Sequence of chain 1.B:
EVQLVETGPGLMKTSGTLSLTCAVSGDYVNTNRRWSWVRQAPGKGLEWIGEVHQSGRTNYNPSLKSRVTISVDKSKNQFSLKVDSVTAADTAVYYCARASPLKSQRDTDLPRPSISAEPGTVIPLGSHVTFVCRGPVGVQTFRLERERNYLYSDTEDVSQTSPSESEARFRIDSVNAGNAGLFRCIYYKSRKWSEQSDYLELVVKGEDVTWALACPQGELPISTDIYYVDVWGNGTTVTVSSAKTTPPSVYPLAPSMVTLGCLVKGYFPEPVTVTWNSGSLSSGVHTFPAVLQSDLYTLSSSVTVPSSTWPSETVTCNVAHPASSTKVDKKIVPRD

This protein binds this small molecule.
Small molecule (SMILES): CC(=O)N[C@@H]1[C@@H](O)[C@H](O)[C@@H](CO)O[C@H]1O

Binding-site contacts:
Ligand atom C1 contacts residue ASN242 of chain 1.B at 1.4 Å.
Ligand atom O5 contacts residue ASN242 of chain 1.B at 2.3 Å (h-bond).
Ligand atom C6 contacts residue LYS42 of chain 1.A at 4.1 Å.
Ligand atom C8 contacts residue VAL5 of chain 1.B at 4.5 Å (hydrophobic).
Ligand atom C5 contacts residue ASN242 of chain 1.B at 3.7 Å.
Ligand atom C3 contacts residue ASN242 of chain 1.B at 3.7 Å.
Ligand atom N2 contacts residue ASN242 of chain 1.B at 2.9 Å (h-bond).
Ligand atom C7 contacts residue ASN242 of chain 1.B at 3.4 Å.
Ligand atom C2 contacts residue ASN242 of chain 1.B at 2.4 Å.
Ligand atom O7 contacts residue ASN242 of chain 1.B at 3.5 Å (h-bond).
Ligand atom C4 contacts residue ASN242 of chain 1.B at 4.2 Å.
Ligand atom O6 contacts residue LYS42 of chain 1.A at 4.0 Å.

Sequence of chain 1.A:
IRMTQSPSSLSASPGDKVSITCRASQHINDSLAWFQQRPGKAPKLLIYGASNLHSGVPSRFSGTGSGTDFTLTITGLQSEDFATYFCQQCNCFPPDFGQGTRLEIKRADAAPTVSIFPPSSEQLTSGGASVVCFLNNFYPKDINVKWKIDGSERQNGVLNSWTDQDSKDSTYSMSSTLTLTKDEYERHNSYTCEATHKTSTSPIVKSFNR